A small-molecule ligand and the protein it binds are described below.
Small molecule (SMILES): COc1ccc(C2=NN(C(C)C)C(=O)C2(C)C)cc1OCCCCOc1ccc(-c2nnn[nH]2)cc1

Binding-site contacts:
Ligand atom C5 contacts residue PHE319 of chain 1.A at 4.0 Å (hydrophobic).
Ligand atom N5 contacts residue PHE322 of chain 1.A at 3.7 Å.
Ligand atom N6 contacts residue VAL323 of chain 1.A at 3.8 Å.
Ligand atom N6 contacts residue PHE322 of chain 1.A at 4.0 Å.
Ligand atom C1 contacts residue TRP278 of chain 1.A at 3.9 Å (hydrophobic).
Ligand atom O1 contacts residue GLN316 of chain 1.A at 3.2 Å (h-bond).
Ligand atom C21 contacts residue GLY318 of chain 1.A at 4.0 Å.
Ligand atom C3 contacts residue VAL282 of chain 1.A at 3.9 Å (hydrophobic).
Ligand atom C22 contacts residue GLY318 of chain 1.A at 3.9 Å.
Ligand atom C19 contacts residue GLY315 of chain 1.A at 4.0 Å.
Ligand atom C17 contacts residue GLN316 of chain 1.A at 3.7 Å.
Ligand atom C26 contacts residue PHE319 of chain 1.A at 3.7 Å (hydrophobic).
Ligand atom O3 contacts residue GLN316 of chain 1.A at 3.1 Å (h-bond).
Ligand atom C21 contacts residue PHE319 of chain 1.A at 3.6 Å (hydrophobic).
Ligand atom C6 contacts residue PHE319 of chain 1.A at 4.1 Å (hydrophobic).
Ligand atom N4 contacts residue PHE322 of chain 1.A at 3.4 Å.
Ligand atom C8 contacts residue MET227 of chain 1.A at 4.1 Å (hydrophobic).
Ligand atom C20 contacts residue PHE319 of chain 1.A at 4.0 Å (hydrophobic).
Ligand atom C20 contacts residue MET303 of chain 1.A at 4.0 Å (hydrophobic).
Ligand atom C2 contacts residue VAL282 of chain 1.A at 4.1 Å (hydrophobic).
Ligand atom C3 contacts residue ASN267 of chain 1.A at 3.6 Å.
Ligand atom C1 contacts residue GLN316 of chain 1.A at 3.9 Å.
Ligand atom C1 contacts residue VAL282 of chain 1.A at 4.0 Å (hydrophobic).
Ligand atom C14 contacts residue PHE319 of chain 1.A at 3.9 Å (hydrophobic).
Ligand atom C13 contacts residue PHE286 of chain 1.A at 4.0 Å (hydrophobic).
Ligand atom C21 contacts residue GLY315 of chain 1.A at 4.1 Å.
Ligand atom C19 contacts residue MET303 of chain 1.A at 3.7 Å (hydrophobic).
Ligand atom C22 contacts residue PHE319 of chain 1.A at 4.0 Å (hydrophobic).
Ligand atom N1 contacts residue PHE319 of chain 1.A at 3.6 Å.
Ligand atom C1 contacts residue ASN267 of chain 1.A at 3.5 Å.
Ligand atom C18 contacts residue MET303 of chain 1.A at 3.9 Å (hydrophobic).
Ligand atom C16 contacts residue GLN316 of chain 1.A at 3.7 Å.
Ligand atom O2 contacts residue MET227 of chain 1.A at 3.7 Å.
Ligand atom O4 contacts residue PHE319 of chain 1.A at 4.0 Å.
Ligand atom N3 contacts residue PHE322 of chain 1.A at 3.5 Å.
Ligand atom C24 contacts residue PHE322 of chain 1.A at 3.9 Å (hydrophobic).
Ligand atom C26 contacts residue MET303 of chain 1.A at 4.0 Å (hydrophobic).
Ligand atom C1 contacts residue ALA279 of chain 1.A at 3.4 Å (hydrophobic).
Ligand atom O4 contacts residue MET303 of chain 1.A at 3.9 Å.
Ligand atom O1 contacts residue ALA279 of chain 1.A at 4.1 Å.

Sequence of chain 1.A:
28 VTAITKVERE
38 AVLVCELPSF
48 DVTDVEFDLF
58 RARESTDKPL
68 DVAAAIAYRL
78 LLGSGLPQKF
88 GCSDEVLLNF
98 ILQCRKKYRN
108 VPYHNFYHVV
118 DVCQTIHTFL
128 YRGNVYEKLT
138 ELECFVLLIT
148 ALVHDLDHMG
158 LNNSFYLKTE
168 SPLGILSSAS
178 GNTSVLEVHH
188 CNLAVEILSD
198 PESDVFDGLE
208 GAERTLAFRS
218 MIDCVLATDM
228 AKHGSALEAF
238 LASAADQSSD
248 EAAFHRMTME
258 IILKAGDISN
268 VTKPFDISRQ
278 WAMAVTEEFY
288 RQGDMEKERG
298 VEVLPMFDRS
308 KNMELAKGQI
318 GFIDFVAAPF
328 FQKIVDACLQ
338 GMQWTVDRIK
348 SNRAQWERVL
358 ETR